A protein and the small-molecule ligand that binds it are described below.
Small molecule (SMILES): Nc1ccc(-c2nnc([C@@H]3O[C@H](CO)[C@@H](O)[C@H](O)[C@H]3O)[nH]2)cc1

Binding-site contacts:
Ligand atom C11 contacts residue ASN285 of chain 1.A at 3.6 Å.
Ligand atom C9 contacts residue HIS342 of chain 1.A at 3.8 Å.
Ligand atom O4' contacts residue SER675 of chain 1.A at 3.6 Å.
Ligand atom N2 contacts residue ASN285 of chain 1.A at 3.5 Å (h-bond).
Ligand atom C10 contacts residue ASN283 of chain 1.A at 3.4 Å.
Ligand atom C3' contacts residue GLU673 of chain 1.A at 3.4 Å.
Ligand atom C8 contacts residue ASN285 of chain 1.A at 3.7 Å.
Ligand atom O6' contacts residue HIS378 of chain 1.A at 2.7 Å (h-bond).
Ligand atom N5 contacts residue LEU137 of chain 1.A at 3.6 Å.
Ligand atom C8 contacts residue HIS342 of chain 1.A at 3.7 Å.
Ligand atom C2' contacts residue HIS378 of chain 1.A at 3.5 Å.
Ligand atom O3' contacts residue SER675 of chain 1.A at 3.0 Å (h-bond).
Ligand atom O6' contacts residue ASN485 of chain 1.A at 2.8 Å (h-bond).
Ligand atom C6' contacts residue ASN485 of chain 1.A at 3.3 Å.
Ligand atom N3 contacts residue HIS378 of chain 1.A at 3.6 Å (h-bond).
Ligand atom C7 contacts residue ASN285 of chain 1.A at 3.5 Å.
Ligand atom N12 contacts residue ASN283 of chain 1.A at 3.5 Å (h-bond).
Ligand atom O4' contacts residue GLY676 of chain 1.A at 2.9 Å (h-bond).
Ligand atom C9 contacts residue ASN283 of chain 1.A at 3.7 Å.
Ligand atom O3' contacts residue ALA674 of chain 1.A at 3.2 Å (h-bond).
Ligand atom C6 contacts residue ASN285 of chain 1.A at 3.5 Å.
Ligand atom N3 contacts residue ASN285 of chain 1.A at 3.6 Å (h-bond).
Ligand atom C10 contacts residue GLU89 of chain 1.A at 3.8 Å.
Ligand atom O2' contacts residue ASN285 of chain 1.A at 3.0 Å (h-bond).
Ligand atom O3' contacts residue GLU673 of chain 1.A at 2.8 Å (salt-bridge).
Ligand atom N12 contacts residue PHE286 of chain 1.A at 3.4 Å (h-bond).
Ligand atom C6' contacts residue HIS378 of chain 1.A at 3.5 Å.
Ligand atom O2' contacts residue TYR574 of chain 1.A at 3.0 Å (h-bond).
Ligand atom C1 contacts residue HIS378 of chain 1.A at 3.8 Å.
Ligand atom N5 contacts residue ASN285 of chain 1.A at 3.2 Å (h-bond).
Ligand atom O5' contacts residue HIS378 of chain 1.A at 3.8 Å.
Ligand atom C4' contacts residue GLY676 of chain 1.A at 3.8 Å.
Ligand atom N3 contacts residue THR379 of chain 1.A at 3.7 Å.
Ligand atom O5' contacts residue LEU137 of chain 1.A at 3.8 Å.
Ligand atom O4' contacts residue ASN485 of chain 1.A at 3.6 Å (h-bond).
Ligand atom C1 contacts residue ASN285 of chain 1.A at 3.3 Å.
Ligand atom C4 contacts residue ASN285 of chain 1.A at 3.4 Å.
Ligand atom O2' contacts residue GLU673 of chain 1.A at 3.2 Å (salt-bridge).
Ligand atom N2 contacts residue HIS378 of chain 1.A at 2.7 Å (h-bond).
Ligand atom O3' contacts residue GLY676 of chain 1.A at 3.1 Å (h-bond).

Sequence of chain 1.A:
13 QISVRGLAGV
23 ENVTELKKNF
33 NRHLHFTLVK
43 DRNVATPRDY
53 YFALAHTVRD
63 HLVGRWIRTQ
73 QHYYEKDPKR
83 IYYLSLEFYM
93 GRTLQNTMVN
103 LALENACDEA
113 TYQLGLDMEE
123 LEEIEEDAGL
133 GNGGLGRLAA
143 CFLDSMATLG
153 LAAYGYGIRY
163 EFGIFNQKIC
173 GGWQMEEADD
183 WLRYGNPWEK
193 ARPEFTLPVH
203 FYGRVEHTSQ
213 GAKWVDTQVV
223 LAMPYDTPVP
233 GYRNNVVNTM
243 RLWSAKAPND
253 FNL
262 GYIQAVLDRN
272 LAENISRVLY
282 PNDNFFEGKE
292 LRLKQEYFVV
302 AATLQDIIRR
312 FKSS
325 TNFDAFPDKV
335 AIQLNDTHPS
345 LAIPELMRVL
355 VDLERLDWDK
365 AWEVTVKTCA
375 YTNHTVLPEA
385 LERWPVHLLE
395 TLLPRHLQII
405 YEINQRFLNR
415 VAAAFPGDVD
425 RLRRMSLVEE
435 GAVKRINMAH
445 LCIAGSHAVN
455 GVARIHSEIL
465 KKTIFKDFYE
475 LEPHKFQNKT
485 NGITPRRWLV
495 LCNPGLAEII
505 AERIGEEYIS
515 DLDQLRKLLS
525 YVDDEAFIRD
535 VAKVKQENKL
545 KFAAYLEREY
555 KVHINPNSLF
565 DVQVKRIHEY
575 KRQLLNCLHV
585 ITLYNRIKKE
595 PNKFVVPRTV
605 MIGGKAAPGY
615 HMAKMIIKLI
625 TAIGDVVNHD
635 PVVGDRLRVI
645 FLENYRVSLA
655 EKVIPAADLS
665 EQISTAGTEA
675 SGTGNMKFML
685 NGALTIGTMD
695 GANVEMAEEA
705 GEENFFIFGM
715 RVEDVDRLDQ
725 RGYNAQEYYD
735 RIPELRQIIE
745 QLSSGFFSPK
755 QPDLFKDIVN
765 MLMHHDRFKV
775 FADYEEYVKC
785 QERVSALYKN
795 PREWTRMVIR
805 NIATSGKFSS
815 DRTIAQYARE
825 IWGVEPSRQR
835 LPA